Binding-site contacts:
Ligand atom N2 contacts residue ASN195 of chain 1.C at 2.8 Å (h-bond).
Ligand atom C3 contacts residue ASN196 of chain 1.C at 3.8 Å.
Ligand atom C1 contacts residue GLU163 of chain 1.C at 3.5 Å.
Ligand atom C1 contacts residue ASN196 of chain 1.C at 1.5 Å.
Ligand atom N2 contacts residue ASN196 of chain 1.C at 3.0 Å (h-bond).
Ligand atom N2 contacts residue GLU163 of chain 1.C at 4.2 Å.
Ligand atom C2 contacts residue ASN195 of chain 1.C at 3.8 Å.
Ligand atom O7 contacts residue ASN196 of chain 1.C at 3.3 Å (h-bond).
Ligand atom C8 contacts residue ASN195 of chain 1.C at 3.9 Å.
Ligand atom C4 contacts residue ASN196 of chain 1.C at 4.2 Å.
Ligand atom C7 contacts residue ASN196 of chain 1.C at 3.8 Å.
Ligand atom O7 contacts residue ASN195 of chain 1.C at 3.5 Å (h-bond).
Ligand atom C2 contacts residue GLU163 of chain 1.C at 3.6 Å.
Ligand atom C2 contacts residue ASN196 of chain 1.C at 2.5 Å.
Ligand atom C5 contacts residue ASN196 of chain 1.C at 3.7 Å.
Ligand atom O5 contacts residue ASN196 of chain 1.C at 2.3 Å (h-bond).
Ligand atom C1 contacts residue ASN195 of chain 1.C at 3.9 Å.
Ligand atom O5 contacts residue GLU163 of chain 1.C at 3.8 Å.
Ligand atom C7 contacts residue ASN195 of chain 1.C at 3.1 Å.

This protein binds this small molecule.
Small molecule (SMILES): CC(=O)N[C@@H]1[C@@H](O)[C@H](O)[C@@H](CO)O[C@H]1O

Sequence of chain 1.C:
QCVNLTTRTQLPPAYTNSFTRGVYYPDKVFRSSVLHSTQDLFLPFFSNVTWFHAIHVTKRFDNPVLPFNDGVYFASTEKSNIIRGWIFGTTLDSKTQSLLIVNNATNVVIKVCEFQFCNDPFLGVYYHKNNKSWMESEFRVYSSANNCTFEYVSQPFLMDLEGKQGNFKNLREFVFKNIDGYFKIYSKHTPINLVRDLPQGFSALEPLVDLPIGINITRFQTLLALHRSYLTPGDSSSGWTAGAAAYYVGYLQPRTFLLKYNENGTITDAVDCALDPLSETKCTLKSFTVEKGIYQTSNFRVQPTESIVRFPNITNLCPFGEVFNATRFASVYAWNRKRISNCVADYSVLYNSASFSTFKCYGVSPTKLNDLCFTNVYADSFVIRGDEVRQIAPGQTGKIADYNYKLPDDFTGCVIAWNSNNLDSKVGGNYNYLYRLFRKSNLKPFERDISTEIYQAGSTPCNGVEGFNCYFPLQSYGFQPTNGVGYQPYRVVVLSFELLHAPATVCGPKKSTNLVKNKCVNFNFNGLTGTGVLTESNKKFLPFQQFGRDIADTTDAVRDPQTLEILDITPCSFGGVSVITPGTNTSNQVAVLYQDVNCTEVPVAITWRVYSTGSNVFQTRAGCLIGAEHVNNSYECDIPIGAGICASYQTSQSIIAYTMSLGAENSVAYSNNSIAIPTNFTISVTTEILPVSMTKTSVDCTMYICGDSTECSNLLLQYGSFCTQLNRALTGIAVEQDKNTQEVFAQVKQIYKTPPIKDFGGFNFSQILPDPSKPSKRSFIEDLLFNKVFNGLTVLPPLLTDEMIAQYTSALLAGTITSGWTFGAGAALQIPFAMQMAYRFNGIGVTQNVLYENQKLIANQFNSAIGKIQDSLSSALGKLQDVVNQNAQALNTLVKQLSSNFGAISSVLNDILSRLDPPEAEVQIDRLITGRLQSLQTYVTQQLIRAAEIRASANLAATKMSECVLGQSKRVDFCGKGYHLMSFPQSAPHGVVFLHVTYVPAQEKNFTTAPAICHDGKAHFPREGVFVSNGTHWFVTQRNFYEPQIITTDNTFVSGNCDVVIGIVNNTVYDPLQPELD